Sequence of chain 2.A:
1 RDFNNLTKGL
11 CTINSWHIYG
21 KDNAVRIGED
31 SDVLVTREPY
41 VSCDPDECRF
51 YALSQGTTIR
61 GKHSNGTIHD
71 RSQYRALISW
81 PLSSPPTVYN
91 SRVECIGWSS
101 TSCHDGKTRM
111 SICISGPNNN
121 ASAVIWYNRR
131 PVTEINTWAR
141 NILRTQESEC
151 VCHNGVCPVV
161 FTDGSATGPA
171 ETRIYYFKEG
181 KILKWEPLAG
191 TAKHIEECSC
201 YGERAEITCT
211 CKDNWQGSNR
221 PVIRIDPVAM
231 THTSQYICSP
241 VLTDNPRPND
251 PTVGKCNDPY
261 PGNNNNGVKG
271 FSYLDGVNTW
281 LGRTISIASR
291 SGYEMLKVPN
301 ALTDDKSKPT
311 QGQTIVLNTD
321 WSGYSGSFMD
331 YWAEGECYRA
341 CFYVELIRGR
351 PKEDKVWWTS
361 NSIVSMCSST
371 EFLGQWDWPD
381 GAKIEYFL

Binding-site contacts:
Ligand atom N2 contacts residue PHE3 of chain 2.A at 2.8 Å (h-bond).
Ligand atom C1 contacts residue PHE3 of chain 2.A at 3.7 Å (hydrophobic).
Ligand atom C8 contacts residue PHE3 of chain 2.A at 3.4 Å (hydrophobic).
Ligand atom C3 contacts residue PHE3 of chain 2.A at 4.3 Å (hydrophobic).
Ligand atom C4 contacts residue ASN154 of chain 2.A at 4.5 Å.
Ligand atom C7 contacts residue PHE3 of chain 2.A at 3.5 Å (hydrophobic).
Ligand atom O5 contacts residue ASN154 of chain 2.A at 3.7 Å.
Ligand atom O7 contacts residue ASN5 of chain 2.A at 4.2 Å.
Ligand atom C5 contacts residue ASP2 of chain 2.A at 4.4 Å.
Ligand atom C6 contacts residue ASP2 of chain 2.A at 3.5 Å.
Ligand atom C2 contacts residue PHE3 of chain 2.A at 3.8 Å (hydrophobic).
Ligand atom C6 contacts residue ASN154 of chain 2.A at 4.4 Å.
Ligand atom C4 contacts residue ASN5 of chain 2.A at 4.2 Å.
Ligand atom C8 contacts residue ASN154 of chain 2.A at 4.1 Å.
Ligand atom C7 contacts residue ASP2 of chain 2.A at 3.9 Å.
Ligand atom C1 contacts residue ASN154 of chain 2.A at 3.9 Å.
Ligand atom O5 contacts residue ASN5 of chain 2.A at 2.3 Å (h-bond).
Ligand atom O3 contacts residue ASP2 of chain 2.A at 2.8 Å (salt-bridge).
Ligand atom C7 contacts residue ASN5 of chain 2.A at 3.7 Å.
Ligand atom C2 contacts residue ASN5 of chain 2.A at 2.5 Å.
Ligand atom C3 contacts residue ASN5 of chain 2.A at 3.8 Å.
Ligand atom C8 contacts residue ASP2 of chain 2.A at 3.7 Å.
Ligand atom C5 contacts residue ASN5 of chain 2.A at 3.7 Å.
Ligand atom N2 contacts residue ASN5 of chain 2.A at 2.9 Å (h-bond).
Ligand atom O6 contacts residue ASP2 of chain 2.A at 2.7 Å (salt-bridge).
Ligand atom C3 contacts residue ASP2 of chain 2.A at 3.9 Å.
Ligand atom N2 contacts residue ASP2 of chain 2.A at 3.8 Å.
Ligand atom O6 contacts residue ASN154 of chain 2.A at 3.4 Å (h-bond).
Ligand atom C5 contacts residue ASN154 of chain 2.A at 3.5 Å.
Ligand atom O5 contacts residue ASP2 of chain 2.A at 3.8 Å.
Ligand atom C1 contacts residue ASN5 of chain 2.A at 1.5 Å.

This protein binds this small molecule.
Small molecule (SMILES): CC(=O)N[C@H]1[C@H](O[C@H]2[C@H](O)[C@@H](NC(C)=O)CO[C@@H]2CO)O[C@H](CO)[C@@H](O)[C@@H]1O